A protein and the small-molecule ligand that binds it are described below.
Small molecule (SMILES): CC(=O)N[C@H]1[C@H](O[C@H]2[C@H](O)[C@@H](NC(C)=O)CO[C@@H]2CO)O[C@H](CO)[C@@H](O)[C@@H]1O

Binding-site contacts:
Ligand atom C8 contacts residue LEU161 of chain 1.G at 4.1 Å (hydrophobic).
Ligand atom C3 contacts residue ASN142 of chain 1.G at 3.6 Å.
Ligand atom O5 contacts residue TYR159 of chain 1.G at 4.4 Å.
Ligand atom C3 contacts residue TYR159 of chain 1.G at 4.2 Å (hydrophobic).
Ligand atom C7 contacts residue ASN142 of chain 1.G at 3.2 Å.
Ligand atom C8 contacts residue ASN142 of chain 1.G at 4.3 Å.
Ligand atom C1 contacts residue TYR159 of chain 1.G at 4.1 Å (hydrophobic).
Ligand atom C8 contacts residue ASP314 of chain 1.G at 3.8 Å.
Ligand atom C4 contacts residue ASN142 of chain 1.G at 4.1 Å.
Ligand atom O5 contacts residue ASN142 of chain 1.G at 2.4 Å (h-bond).
Ligand atom C5 contacts residue TYR159 of chain 1.G at 4.1 Å (hydrophobic).
Ligand atom C7 contacts residue THR129 of chain 1.G at 4.0 Å.
Ligand atom C2 contacts residue ASN142 of chain 1.G at 2.4 Å.
Ligand atom C8 contacts residue VAL128 of chain 1.G at 3.9 Å (hydrophobic).
Ligand atom C8 contacts residue THR129 of chain 1.G at 4.2 Å.
Ligand atom O7 contacts residue ASN142 of chain 1.G at 3.2 Å (h-bond).
Ligand atom C7 contacts residue VAL128 of chain 1.G at 4.4 Å (hydrophobic).
Ligand atom O4 contacts residue TYR159 of chain 1.G at 4.3 Å.
Ligand atom C6 contacts residue TYR159 of chain 1.G at 4.5 Å (hydrophobic).
Ligand atom O7 contacts residue THR129 of chain 1.G at 3.1 Å (h-bond).
Ligand atom C1 contacts residue ASN142 of chain 1.G at 1.4 Å.
Ligand atom N2 contacts residue ASN142 of chain 1.G at 2.8 Å (h-bond).
Ligand atom O7 contacts residue VAL128 of chain 1.G at 3.7 Å.
Ligand atom C5 contacts residue ASN142 of chain 1.G at 3.6 Å.

Sequence of chain 1.G:
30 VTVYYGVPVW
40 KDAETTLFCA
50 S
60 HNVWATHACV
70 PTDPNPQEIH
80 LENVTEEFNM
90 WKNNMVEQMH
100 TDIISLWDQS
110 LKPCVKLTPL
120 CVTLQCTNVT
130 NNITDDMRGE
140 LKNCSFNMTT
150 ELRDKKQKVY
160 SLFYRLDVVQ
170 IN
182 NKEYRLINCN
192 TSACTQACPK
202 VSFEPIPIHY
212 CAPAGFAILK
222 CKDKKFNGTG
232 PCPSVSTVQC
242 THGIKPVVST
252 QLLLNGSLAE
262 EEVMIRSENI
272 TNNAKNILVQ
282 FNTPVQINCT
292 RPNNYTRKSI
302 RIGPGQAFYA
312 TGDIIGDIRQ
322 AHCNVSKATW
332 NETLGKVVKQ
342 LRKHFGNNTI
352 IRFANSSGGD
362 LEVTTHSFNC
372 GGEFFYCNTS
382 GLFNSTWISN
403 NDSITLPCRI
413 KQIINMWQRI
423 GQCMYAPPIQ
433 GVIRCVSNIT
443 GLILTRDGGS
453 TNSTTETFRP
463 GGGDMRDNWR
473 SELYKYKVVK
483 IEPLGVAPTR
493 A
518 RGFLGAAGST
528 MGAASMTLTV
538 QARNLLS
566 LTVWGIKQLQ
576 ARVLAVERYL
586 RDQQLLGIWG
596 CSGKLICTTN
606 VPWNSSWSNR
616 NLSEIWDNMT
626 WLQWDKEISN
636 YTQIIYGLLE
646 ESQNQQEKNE